This protein binds this small molecule.
Small molecule (SMILES): Cc1cnc(Nc2ccc(C(=O)NC3CCN(C(=O)COCCOCCOCC(=O)N4CCC(NC(=O)c5ccc(Nc6ncc(C)c(Nc7ccc(Cl)c(NS(=O)(=O)C(C)(C)C)c7)n6)cc5F)CC4)CC3)c(F)c2)nc1Nc1ccc(Cl)c(NS(=O)(=O)C(C)(C)C)c1

Binding-site contacts:
Ligand atom C38 contacts residue ASN52 of chain 1.B at 3.5 Å.
Ligand atom O21 contacts residue LYS50 of chain 1.B at 3.4 Å.
Ligand atom N78 contacts residue PRO41 of chain 1.A at 3.2 Å (h-bond).
Ligand atom C88 contacts residue TRP40 of chain 1.A at 3.6 Å (hydrophobic).
Ligand atom C27 contacts residue ASN52 of chain 1.B at 3.5 Å.
Ligand atom O60 contacts residue ASP47 of chain 1.B at 3.4 Å.
Ligand atom C44 contacts residue ASN99 of chain 1.B at 3.4 Å.
Ligand atom N50 contacts residue PRO41 of chain 1.B at 3.3 Å (h-bond).
Ligand atom C63 contacts residue ASP104 of chain 1.A at 3.5 Å.
Ligand atom C40 contacts residue LEU53 of chain 1.B at 3.5 Å (hydrophobic).
Ligand atom O59 contacts residue LEU51 of chain 1.B at 3.5 Å.
Ligand atom N46 contacts residue ASN99 of chain 1.B at 2.9 Å (h-bond).
Ligand atom N69 contacts residue ASN99 of chain 1.B at 2.9 Å (h-bond).
Ligand atom C93 contacts residue PRO41 of chain 1.A at 3.4 Å (hydrophobic).
Ligand atom O85 contacts residue EDO1 of chain 1.E at 3.2 Å.
Ligand atom C01 contacts residue PRO41 of chain 1.A at 3.4 Å (hydrophobic).
Ligand atom C08 contacts residue ASN99 of chain 1.A at 3.4 Å.
Ligand atom O59 contacts residue VAL46 of chain 1.B at 3.5 Å.
Ligand atom F72 contacts residue TRP40 of chain 1.A at 3.3 Å.
Ligand atom C25 contacts residue ASN52 of chain 1.B at 3.5 Å.
Ligand atom C36 contacts residue TRP40 of chain 1.A at 3.5 Å (hydrophobic).
Ligand atom N04 contacts residue ASN99 of chain 1.A at 3.0 Å (h-bond).
Ligand atom C37 contacts residue LEU51 of chain 1.B at 3.3 Å (hydrophobic).
Ligand atom C56 contacts residue LEU51 of chain 1.B at 3.6 Å (hydrophobic).
Ligand atom C67 contacts residue VAL46 of chain 1.B at 3.5 Å (hydrophobic).
Ligand atom C31 contacts residue TRP40 of chain 1.A at 3.4 Å (hydrophobic).
Ligand atom C38 contacts residue LEU51 of chain 1.B at 3.2 Å (hydrophobic).
Ligand atom F74 contacts residue LEU51 of chain 1.A at 3.5 Å.
Ligand atom F72 contacts residue LEU53 of chain 1.B at 3.6 Å.
Ligand atom C79 contacts residue PRO41 of chain 1.A at 3.5 Å (hydrophobic).
Ligand atom N06 contacts residue ASN99 of chain 1.A at 2.9 Å (h-bond).
Ligand atom C53 contacts residue PHE38 of chain 1.A at 3.6 Å (hydrophobic).
Ligand atom O84 contacts residue EDO1 of chain 1.E at 3.3 Å.
Ligand atom C01 contacts residue VAL46 of chain 1.A at 3.5 Å (hydrophobic).
Ligand atom N39 contacts residue TRP40 of chain 1.A at 3.3 Å.
Ligand atom O32 contacts residue TRP40 of chain 1.A at 3.3 Å.
Ligand atom C37 contacts residue LEU53 of chain 1.B at 3.6 Å (hydrophobic).
Ligand atom O60 contacts residue LYS50 of chain 1.B at 3.1 Å (salt-bridge).
Ligand atom O59 contacts residue ASP47 of chain 1.B at 2.9 Å (salt-bridge).
Ligand atom C67 contacts residue PRO41 of chain 1.B at 3.3 Å (hydrophobic).

Sequence of chain 1.B:
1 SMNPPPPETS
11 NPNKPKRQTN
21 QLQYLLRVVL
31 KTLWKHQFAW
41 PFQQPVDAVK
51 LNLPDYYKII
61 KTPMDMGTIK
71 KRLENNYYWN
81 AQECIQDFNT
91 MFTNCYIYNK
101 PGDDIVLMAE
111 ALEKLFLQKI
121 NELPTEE

Sequence of chain 1.A:
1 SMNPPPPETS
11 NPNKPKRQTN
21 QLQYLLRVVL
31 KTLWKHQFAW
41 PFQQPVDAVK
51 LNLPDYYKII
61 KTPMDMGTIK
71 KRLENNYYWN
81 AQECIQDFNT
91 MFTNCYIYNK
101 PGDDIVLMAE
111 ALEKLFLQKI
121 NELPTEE